Binding-site contacts:
Ligand atom OXT contacts residue LEU335 of chain 2.A at 4.3 Å.
Ligand atom C contacts residue GLU334 of chain 2.A at 4.2 Å.
Ligand atom N contacts residue GLU334 of chain 2.A at 2.2 Å (salt-bridge).
Ligand atom CA contacts residue GLU334 of chain 2.A at 3.6 Å.
Ligand atom O contacts residue TRP350 of chain 2.A at 4.2 Å.
Ligand atom OXT contacts residue ARG338 of chain 2.A at 3.8 Å.
Ligand atom OXT contacts residue ASP336 of chain 2.A at 3.9 Å.
Ligand atom C contacts residue TRP350 of chain 2.A at 4.4 Å (hydrophobic).
Ligand atom OXT contacts residue TRP350 of chain 2.A at 4.0 Å.
Ligand atom N contacts residue LEU335 of chain 2.A at 3.8 Å.
Ligand atom CA contacts residue LEU335 of chain 2.A at 3.2 Å (hydrophobic).
Ligand atom C contacts residue LEU335 of chain 2.A at 4.2 Å (hydrophobic).
Ligand atom O contacts residue GLU334 of chain 2.A at 4.1 Å.

A protein and the small-molecule ligand that binds it are described below.
Small molecule (SMILES): NCC(=O)O

Sequence of chain 2.A:
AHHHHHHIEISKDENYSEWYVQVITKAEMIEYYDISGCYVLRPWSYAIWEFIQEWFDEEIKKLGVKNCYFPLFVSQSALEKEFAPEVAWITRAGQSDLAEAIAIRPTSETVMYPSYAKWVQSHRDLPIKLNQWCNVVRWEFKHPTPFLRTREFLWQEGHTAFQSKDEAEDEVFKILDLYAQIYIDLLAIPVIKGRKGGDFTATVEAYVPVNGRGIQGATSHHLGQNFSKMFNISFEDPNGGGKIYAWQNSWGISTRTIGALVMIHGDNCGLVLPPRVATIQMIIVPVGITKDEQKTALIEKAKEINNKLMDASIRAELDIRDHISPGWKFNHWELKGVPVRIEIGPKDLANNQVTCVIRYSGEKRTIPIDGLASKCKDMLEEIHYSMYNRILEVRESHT